Sequence of chain 1.YA:
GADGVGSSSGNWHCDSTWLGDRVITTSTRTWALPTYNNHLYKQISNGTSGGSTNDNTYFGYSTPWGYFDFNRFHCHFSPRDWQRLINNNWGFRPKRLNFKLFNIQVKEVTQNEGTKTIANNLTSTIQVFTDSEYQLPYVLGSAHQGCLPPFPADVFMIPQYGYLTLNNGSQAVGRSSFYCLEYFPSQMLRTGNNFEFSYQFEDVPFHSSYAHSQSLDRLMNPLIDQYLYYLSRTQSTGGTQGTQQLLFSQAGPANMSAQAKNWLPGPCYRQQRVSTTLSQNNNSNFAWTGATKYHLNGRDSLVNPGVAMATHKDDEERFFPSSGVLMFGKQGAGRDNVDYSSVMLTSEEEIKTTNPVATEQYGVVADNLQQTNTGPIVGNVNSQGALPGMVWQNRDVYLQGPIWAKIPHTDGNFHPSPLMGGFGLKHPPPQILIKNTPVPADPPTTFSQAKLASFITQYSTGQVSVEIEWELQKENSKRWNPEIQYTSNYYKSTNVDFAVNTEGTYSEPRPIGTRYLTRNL

Sequence of chain 1.XA:
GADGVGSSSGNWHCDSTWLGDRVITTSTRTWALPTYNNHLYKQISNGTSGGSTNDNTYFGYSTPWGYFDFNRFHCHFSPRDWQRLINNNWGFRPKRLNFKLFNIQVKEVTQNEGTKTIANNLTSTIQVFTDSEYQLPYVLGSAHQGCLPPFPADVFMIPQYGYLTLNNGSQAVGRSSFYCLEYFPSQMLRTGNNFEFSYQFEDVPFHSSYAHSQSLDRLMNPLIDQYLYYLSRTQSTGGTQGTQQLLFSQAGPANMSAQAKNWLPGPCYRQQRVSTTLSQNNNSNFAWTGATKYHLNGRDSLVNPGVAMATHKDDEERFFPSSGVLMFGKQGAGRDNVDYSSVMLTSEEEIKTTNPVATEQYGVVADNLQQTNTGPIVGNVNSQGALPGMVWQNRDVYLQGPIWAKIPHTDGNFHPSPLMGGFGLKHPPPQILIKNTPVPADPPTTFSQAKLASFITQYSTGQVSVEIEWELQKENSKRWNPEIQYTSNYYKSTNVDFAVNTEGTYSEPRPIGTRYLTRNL

The protein below binds the small molecule below.
Small molecule (SMILES): Nc1ncnc2c1ncn2[C@H]1C[C@H](O)[C@@H](COP(=O)(O)O)O1

Binding-site contacts:
Ligand atom O4' contacts residue DC1 of chain 1.CF at 4.2 Å.
Ligand atom C6 contacts residue PRO205 of chain 1.XA at 3.9 Å (hydrophobic).
Ligand atom N6 contacts residue PRO205 of chain 1.XA at 4.2 Å.
Ligand atom C2' contacts residue PRO416 of chain 1.XA at 4.5 Å (hydrophobic).
Ligand atom N1 contacts residue GLY424 of chain 1.XA at 3.9 Å.
Ligand atom C5 contacts residue PRO416 of chain 1.XA at 3.2 Å (hydrophobic).
Ligand atom OP2 contacts residue ASP411 of chain 1.YA at 4.2 Å.
Ligand atom C6 contacts residue PRO416 of chain 1.XA at 2.9 Å (hydrophobic).
Ligand atom N3 contacts residue PRO205 of chain 1.XA at 4.4 Å.
Ligand atom N1 contacts residue PRO416 of chain 1.XA at 3.4 Å (h-bond).
Ligand atom C4 contacts residue PRO416 of chain 1.XA at 4.0 Å (hydrophobic).
Ligand atom C2 contacts residue PRO416 of chain 1.XA at 4.2 Å (hydrophobic).
Ligand atom N1 contacts residue PRO205 of chain 1.XA at 4.0 Å.
Ligand atom OP1 contacts residue DC1 of chain 1.CF at 2.5 Å (h-bond).
Ligand atom C5 contacts residue PRO205 of chain 1.XA at 4.2 Å (hydrophobic).
Ligand atom N6 contacts residue SER417 of chain 1.XA at 3.5 Å.
Ligand atom N3 contacts residue PRO416 of chain 1.XA at 4.1 Å.
Ligand atom C8 contacts residue PRO416 of chain 1.XA at 4.5 Å (hydrophobic).
Ligand atom O5' contacts residue DC1 of chain 1.CF at 2.5 Å (h-bond).
Ligand atom C5' contacts residue DC1 of chain 1.CF at 3.8 Å.
Ligand atom N7 contacts residue HIS415 of chain 1.XA at 3.0 Å (h-bond).
Ligand atom C8 contacts residue HIS415 of chain 1.XA at 3.3 Å.
Ligand atom P contacts residue DC1 of chain 1.CF at 1.6 Å.
Ligand atom C2 contacts residue GLY424 of chain 1.XA at 4.1 Å.
Ligand atom N7 contacts residue PRO416 of chain 1.XA at 3.7 Å.
Ligand atom OP2 contacts residue DC1 of chain 1.CF at 2.5 Å (h-bond).
Ligand atom C2 contacts residue PRO205 of chain 1.XA at 4.0 Å (hydrophobic).
Ligand atom N9 contacts residue PRO416 of chain 1.XA at 4.3 Å.
Ligand atom N6 contacts residue ASN394 of chain 1.XA at 4.3 Å.
Ligand atom C5 contacts residue HIS415 of chain 1.XA at 4.3 Å.
Ligand atom N6 contacts residue PRO416 of chain 1.XA at 2.8 Å (h-bond).